Sequence of chain 1.B:
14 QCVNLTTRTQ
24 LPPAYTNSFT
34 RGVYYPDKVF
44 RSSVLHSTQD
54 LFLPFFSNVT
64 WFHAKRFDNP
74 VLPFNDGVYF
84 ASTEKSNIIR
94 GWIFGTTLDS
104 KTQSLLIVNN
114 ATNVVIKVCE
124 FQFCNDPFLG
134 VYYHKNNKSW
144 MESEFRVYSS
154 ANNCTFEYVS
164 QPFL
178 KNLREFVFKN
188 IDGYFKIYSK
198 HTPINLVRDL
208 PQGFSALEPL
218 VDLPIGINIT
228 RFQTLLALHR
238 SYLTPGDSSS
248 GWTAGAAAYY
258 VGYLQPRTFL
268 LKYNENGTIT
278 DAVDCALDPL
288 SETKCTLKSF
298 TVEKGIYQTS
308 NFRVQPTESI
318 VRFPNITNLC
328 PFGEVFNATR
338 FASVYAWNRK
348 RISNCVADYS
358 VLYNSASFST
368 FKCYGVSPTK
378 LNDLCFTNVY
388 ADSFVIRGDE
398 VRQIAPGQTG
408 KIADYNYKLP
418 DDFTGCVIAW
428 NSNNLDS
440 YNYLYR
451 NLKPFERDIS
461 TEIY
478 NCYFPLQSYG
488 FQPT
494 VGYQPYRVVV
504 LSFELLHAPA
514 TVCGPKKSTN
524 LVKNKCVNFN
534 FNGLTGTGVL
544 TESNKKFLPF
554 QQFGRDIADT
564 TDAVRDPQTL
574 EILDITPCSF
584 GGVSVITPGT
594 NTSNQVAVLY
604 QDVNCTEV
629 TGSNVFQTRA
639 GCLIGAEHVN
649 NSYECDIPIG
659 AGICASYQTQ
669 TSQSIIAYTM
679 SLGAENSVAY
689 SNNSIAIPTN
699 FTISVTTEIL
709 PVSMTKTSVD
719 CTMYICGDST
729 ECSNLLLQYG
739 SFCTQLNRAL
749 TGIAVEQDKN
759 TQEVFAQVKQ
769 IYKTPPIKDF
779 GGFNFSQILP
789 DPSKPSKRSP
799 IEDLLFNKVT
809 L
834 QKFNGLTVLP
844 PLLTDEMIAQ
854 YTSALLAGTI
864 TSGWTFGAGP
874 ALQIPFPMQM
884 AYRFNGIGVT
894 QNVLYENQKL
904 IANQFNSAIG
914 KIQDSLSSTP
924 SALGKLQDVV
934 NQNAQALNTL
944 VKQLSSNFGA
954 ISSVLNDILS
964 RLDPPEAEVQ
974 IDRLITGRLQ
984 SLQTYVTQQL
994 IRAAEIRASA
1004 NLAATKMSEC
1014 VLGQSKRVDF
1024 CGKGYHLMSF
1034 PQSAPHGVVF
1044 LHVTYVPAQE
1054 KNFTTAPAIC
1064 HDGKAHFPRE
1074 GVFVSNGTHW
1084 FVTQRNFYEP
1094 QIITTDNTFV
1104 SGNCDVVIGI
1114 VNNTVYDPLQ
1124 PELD

A small-molecule ligand and the protein it binds are described below.
Small molecule (SMILES): CC(=O)N[C@@H]1[C@@H](O)[C@H](O)[C@@H](CO)O[C@H]1O

Binding-site contacts:
Ligand atom C4 contacts residue ASN690 of chain 1.B at 4.1 Å.
Ligand atom C8 contacts residue GLY1112 of chain 1.B at 3.8 Å.
Ligand atom O6 contacts residue ASN690 of chain 1.B at 4.2 Å.
Ligand atom C2 contacts residue ASN690 of chain 1.B at 2.5 Å.
Ligand atom O5 contacts residue ASN690 of chain 1.B at 2.1 Å (h-bond).
Ligand atom C6 contacts residue ASN690 of chain 1.B at 4.5 Å.
Ligand atom C7 contacts residue ASN690 of chain 1.B at 4.3 Å.
Ligand atom C3 contacts residue ASN690 of chain 1.B at 3.8 Å.
Ligand atom C1 contacts residue ASN690 of chain 1.B at 1.4 Å.
Ligand atom N2 contacts residue ASN690 of chain 1.B at 3.1 Å (h-bond).
Ligand atom C5 contacts residue ASN690 of chain 1.B at 3.5 Å.